Sequence of chain 1.B:
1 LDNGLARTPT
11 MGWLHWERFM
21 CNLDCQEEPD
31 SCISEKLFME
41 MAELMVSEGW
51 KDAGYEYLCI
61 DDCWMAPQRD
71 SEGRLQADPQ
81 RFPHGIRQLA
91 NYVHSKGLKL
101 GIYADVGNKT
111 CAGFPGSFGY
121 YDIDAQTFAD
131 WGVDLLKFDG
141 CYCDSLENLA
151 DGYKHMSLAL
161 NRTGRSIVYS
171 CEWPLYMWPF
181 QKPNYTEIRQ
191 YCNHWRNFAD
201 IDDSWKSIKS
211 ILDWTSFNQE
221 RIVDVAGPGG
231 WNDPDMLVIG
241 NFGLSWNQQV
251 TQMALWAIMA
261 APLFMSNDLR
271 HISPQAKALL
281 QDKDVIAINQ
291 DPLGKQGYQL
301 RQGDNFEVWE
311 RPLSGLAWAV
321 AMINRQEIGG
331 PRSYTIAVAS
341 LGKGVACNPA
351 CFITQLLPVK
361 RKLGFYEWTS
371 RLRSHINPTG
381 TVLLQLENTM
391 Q

Binding-site contacts:
Ligand atom C1 contacts residue ASN108 of chain 1.B at 1.4 Å.
Ligand atom O5 contacts residue ASN108 of chain 1.B at 2.3 Å (h-bond).
Ligand atom C8 contacts residue ASP144 of chain 1.B at 4.0 Å.
Ligand atom C1 contacts residue PHE118 of chain 1.B at 3.4 Å (hydrophobic).
Ligand atom O7 contacts residue ASP144 of chain 1.B at 3.7 Å.
Ligand atom C2 contacts residue PHE118 of chain 1.B at 4.5 Å (hydrophobic).
Ligand atom C4 contacts residue ASN108 of chain 1.B at 4.3 Å.
Ligand atom C7 contacts residue TYR142 of chain 1.B at 4.0 Å (hydrophobic).
Ligand atom C3 contacts residue ASP144 of chain 1.B at 3.8 Å.
Ligand atom N2 contacts residue TYR142 of chain 1.B at 4.1 Å.
Ligand atom O7 contacts residue TYR142 of chain 1.B at 3.1 Å (h-bond).
Ligand atom C2 contacts residue ASN108 of chain 1.B at 2.6 Å.
Ligand atom N2 contacts residue ASN108 of chain 1.B at 2.7 Å (h-bond).
Ligand atom N2 contacts residue ASP144 of chain 1.B at 4.1 Å.
Ligand atom C7 contacts residue ASP144 of chain 1.B at 3.9 Å.
Ligand atom C7 contacts residue ASN108 of chain 1.B at 3.3 Å.
Ligand atom C5 contacts residue ASN108 of chain 1.B at 3.6 Å.
Ligand atom O7 contacts residue GLY107 of chain 1.B at 3.9 Å.
Ligand atom C8 contacts residue ASN148 of chain 1.B at 3.8 Å.
Ligand atom O5 contacts residue PHE118 of chain 1.B at 4.1 Å.
Ligand atom C8 contacts residue ASN108 of chain 1.B at 4.0 Å.
Ligand atom O7 contacts residue ASN108 of chain 1.B at 3.7 Å.
Ligand atom O7 contacts residue CYS143 of chain 1.B at 3.4 Å.
Ligand atom C3 contacts residue ASN108 of chain 1.B at 3.9 Å.
Ligand atom C3 contacts residue PHE118 of chain 1.B at 4.4 Å (hydrophobic).
Ligand atom O3 contacts residue ASP144 of chain 1.B at 2.6 Å (salt-bridge).
Ligand atom C8 contacts residue PHE118 of chain 1.B at 3.4 Å (hydrophobic).
Ligand atom C7 contacts residue PHE118 of chain 1.B at 4.4 Å (hydrophobic).
Ligand atom C5 contacts residue PHE118 of chain 1.B at 4.1 Å (hydrophobic).

The small molecule below binds the protein below.
Small molecule (SMILES): CC(=O)N[C@@H]1[C@@H](O)[C@H](O)[C@@H](CO)O[C@H]1O